Sequence of chain 1.A:
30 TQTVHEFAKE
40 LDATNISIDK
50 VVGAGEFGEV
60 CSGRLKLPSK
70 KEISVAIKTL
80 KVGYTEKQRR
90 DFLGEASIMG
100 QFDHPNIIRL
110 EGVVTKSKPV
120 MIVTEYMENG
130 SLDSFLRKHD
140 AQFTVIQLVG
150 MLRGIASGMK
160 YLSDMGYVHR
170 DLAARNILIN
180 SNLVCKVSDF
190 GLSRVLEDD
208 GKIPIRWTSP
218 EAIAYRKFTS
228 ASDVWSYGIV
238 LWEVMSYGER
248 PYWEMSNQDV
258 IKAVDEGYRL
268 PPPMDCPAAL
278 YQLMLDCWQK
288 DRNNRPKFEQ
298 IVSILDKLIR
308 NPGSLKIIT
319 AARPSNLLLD

Binding-site contacts:
Ligand atom O3' contacts residue SER130 of chain 1.A at 2.8 Å (h-bond).
Ligand atom N6 contacts residue THR123 of chain 1.A at 3.5 Å (h-bond).
Ligand atom N6 contacts residue ALA75 of chain 1.A at 3.4 Å.
Ligand atom N1 contacts residue ALA75 of chain 1.A at 3.8 Å.
Ligand atom C8 contacts residue VAL59 of chain 1.A at 3.9 Å (hydrophobic).
Ligand atom PB contacts residue MG1 of chain 1.C at 3.0 Å.
Ligand atom N9 contacts residue VAL59 of chain 1.A at 3.9 Å.
Ligand atom N3B contacts residue GLY54 of chain 1.A at 3.8 Å.
Ligand atom O1B contacts residue GLU55 of chain 1.A at 3.5 Å (salt-bridge).
Ligand atom O2B contacts residue MG1 of chain 1.C at 1.9 Å.
Ligand atom C6 contacts residue LEU177 of chain 1.A at 3.8 Å (hydrophobic).
Ligand atom O2A contacts residue MG1 of chain 1.C at 2.1 Å.
Ligand atom O4' contacts residue GLY52 of chain 1.A at 3.9 Å.
Ligand atom N1 contacts residue MET126 of chain 1.A at 3.0 Å (h-bond).
Ligand atom N3 contacts residue MET126 of chain 1.A at 3.9 Å.
Ligand atom O2' contacts residue VAL51 of chain 1.A at 3.8 Å.
Ligand atom N6 contacts residue GLU124 of chain 1.A at 3.0 Å (salt-bridge).
Ligand atom O1B contacts residue GLY54 of chain 1.A at 3.3 Å.
Ligand atom O3A contacts residue MG1 of chain 1.C at 3.5 Å.
Ligand atom N3B contacts residue MG1 of chain 1.C at 3.3 Å.
Ligand atom C5' contacts residue ALA53 of chain 1.A at 3.9 Å (hydrophobic).
Ligand atom N7 contacts residue LEU177 of chain 1.A at 3.6 Å.
Ligand atom C6 contacts residue ALA75 of chain 1.A at 3.4 Å (hydrophobic).
Ligand atom O4' contacts residue VAL59 of chain 1.A at 3.8 Å.
Ligand atom PA contacts residue MG1 of chain 1.C at 3.3 Å.
Ligand atom PG contacts residue ALA53 of chain 1.A at 3.8 Å.
Ligand atom C5 contacts residue ALA75 of chain 1.A at 3.8 Å (hydrophobic).
Ligand atom N6 contacts residue LEU177 of chain 1.A at 3.5 Å.
Ligand atom N6 contacts residue MET126 of chain 1.A at 3.9 Å.
Ligand atom N3B contacts residue ALA53 of chain 1.A at 2.8 Å (h-bond).
Ligand atom N1 contacts residue TYR125 of chain 1.A at 3.6 Å.
Ligand atom O5' contacts residue VAL59 of chain 1.A at 3.8 Å.
Ligand atom PG contacts residue MG1 of chain 1.C at 2.9 Å.
Ligand atom C3' contacts residue SER130 of chain 1.A at 3.4 Å.
Ligand atom O1G contacts residue MG1 of chain 1.C at 1.9 Å.
Ligand atom C2 contacts residue MET126 of chain 1.A at 3.1 Å (hydrophobic).
Ligand atom C2 contacts residue TYR125 of chain 1.A at 3.4 Å (hydrophobic).
Ligand atom O3G contacts residue ALA53 of chain 1.A at 3.5 Å (h-bond).
Ligand atom O2G contacts residue MG1 of chain 1.C at 3.7 Å.
Ligand atom C5 contacts residue LEU177 of chain 1.A at 3.8 Å (hydrophobic).

A protein and the small-molecule ligand that binds it are described below.
Small molecule (SMILES): Nc1ncnc2c1ncn2[C@@H]1O[C@H](CO[P](=O)(O)O[P](=O)(O)NP(=O)(O)O)[C@@H](O)[C@H]1O